Binding-site contacts:
Ligand atom C01 contacts residue TRP16 of chain 1.A at 4.2 Å (hydrophobic).
Ligand atom C03 contacts residue THR90 of chain 1.A at 3.5 Å.
Ligand atom O06 contacts residue TRP137 of chain 1.A at 3.7 Å.
Ligand atom C01 contacts residue TRP137 of chain 1.A at 4.3 Å (hydrophobic).
Ligand atom C05 contacts residue GLU181 of chain 1.A at 3.5 Å.
Ligand atom C03 contacts residue HIS54 of chain 1.A at 4.0 Å.
Ligand atom C03 contacts residue TRP137 of chain 1.A at 4.3 Å (hydrophobic).
Ligand atom O06 contacts residue HIS54 of chain 1.A at 2.6 Å (h-bond).
Ligand atom C03 contacts residue GLU181 of chain 1.A at 3.5 Å.
Ligand atom O6 contacts residue GLU217 of chain 1.A at 4.4 Å.
Ligand atom O06 contacts residue PHE94 of chain 1.A at 3.9 Å.
Ligand atom C01 contacts residue MG1 of chain 1.B at 3.7 Å.
Ligand atom C01 contacts residue HIS54 of chain 1.A at 4.4 Å.
Ligand atom C04 contacts residue TRP137 of chain 1.A at 3.5 Å (hydrophobic).
Ligand atom O6 contacts residue MG1 of chain 1.B at 2.3 Å.
Ligand atom C05 contacts residue TRP16 of chain 1.A at 3.7 Å (hydrophobic).
Ligand atom O6 contacts residue GLU181 of chain 1.A at 2.5 Å (salt-bridge).
Ligand atom O06 contacts residue THR90 of chain 1.A at 4.3 Å.
Ligand atom O6 contacts residue ASP245 of chain 1.A at 3.1 Å (salt-bridge).
Ligand atom C04 contacts residue GLU181 of chain 1.A at 3.3 Å.
Ligand atom O6 contacts residue TRP16 of chain 1.A at 4.1 Å.
Ligand atom C04 contacts residue HIS54 of chain 1.A at 3.7 Å.
Ligand atom C03 contacts residue VAL135 of chain 1.A at 3.5 Å (hydrophobic).
Ligand atom C05 contacts residue MG1 of chain 1.B at 3.5 Å.
Ligand atom C01 contacts residue GLU181 of chain 1.A at 4.3 Å.
Ligand atom C05 contacts residue HIS54 of chain 1.A at 4.2 Å.
Ligand atom O6 contacts residue ASP287 of chain 1.A at 2.8 Å (salt-bridge).
Ligand atom C01 contacts residue ASP287 of chain 1.A at 3.2 Å.
Ligand atom C05 contacts residue ASP287 of chain 1.A at 3.4 Å.

This protein binds this small molecule.
Small molecule (SMILES): C[C@H](O)[C@@H](C)O

Sequence of chain 1.A:
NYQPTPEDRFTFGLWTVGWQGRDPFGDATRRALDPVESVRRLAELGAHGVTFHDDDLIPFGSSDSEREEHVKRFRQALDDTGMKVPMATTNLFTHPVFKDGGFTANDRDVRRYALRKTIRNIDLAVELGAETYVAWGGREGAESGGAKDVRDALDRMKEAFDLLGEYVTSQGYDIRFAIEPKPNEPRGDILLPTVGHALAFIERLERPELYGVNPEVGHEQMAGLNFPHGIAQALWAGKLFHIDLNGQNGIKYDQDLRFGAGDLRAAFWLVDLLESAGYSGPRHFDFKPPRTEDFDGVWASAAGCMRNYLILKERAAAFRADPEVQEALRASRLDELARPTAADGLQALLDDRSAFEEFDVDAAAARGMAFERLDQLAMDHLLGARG